Sequence of chain 1.A:
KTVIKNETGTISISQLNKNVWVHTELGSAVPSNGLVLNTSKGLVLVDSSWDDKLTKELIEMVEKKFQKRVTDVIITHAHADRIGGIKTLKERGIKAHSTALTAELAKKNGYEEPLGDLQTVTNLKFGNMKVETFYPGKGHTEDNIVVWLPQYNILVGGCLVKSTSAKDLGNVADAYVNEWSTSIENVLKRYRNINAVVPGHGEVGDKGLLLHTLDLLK

Binding-site contacts:
Ligand atom C8 contacts residue HIS88 of chain 1.A at 3.8 Å.
Ligand atom C contacts residue HIS210 of chain 1.A at 3.6 Å.
Ligand atom O contacts residue LYS171 of chain 1.A at 3.7 Å.
Ligand atom C contacts residue HIS149 of chain 1.A at 3.2 Å.
Ligand atom S contacts residue ASP90 of chain 1.A at 3.0 Å (salt-bridge).
Ligand atom S contacts residue HIS210 of chain 1.A at 3.9 Å.
Ligand atom C1 contacts residue ZN1 of chain 1.C at 3.1 Å.
Ligand atom O1 contacts residue ZN1 of chain 1.B at 2.3 Å.
Ligand atom C7 contacts residue ASN180 of chain 1.A at 4.0 Å.
Ligand atom C contacts residue ZN1 of chain 1.C at 3.9 Å.
Ligand atom C2 contacts residue HIS149 of chain 1.A at 3.7 Å.
Ligand atom C contacts residue ZN1 of chain 1.B at 3.0 Å.
Ligand atom C1 contacts residue HIS149 of chain 1.A at 3.3 Å.
Ligand atom O contacts residue HIS149 of chain 1.A at 3.6 Å.
Ligand atom S1 contacts residue HIS88 of chain 1.A at 3.8 Å.
Ligand atom C8 contacts residue ASN180 of chain 1.A at 3.2 Å.
Ligand atom S contacts residue HIS149 of chain 1.A at 3.6 Å.
Ligand atom C8 contacts residue ASP183 of chain 1.A at 3.9 Å.
Ligand atom C6 contacts residue HIS88 of chain 1.A at 3.5 Å.
Ligand atom C9 contacts residue ASN180 of chain 1.A at 3.4 Å.
Ligand atom C1 contacts residue ZN1 of chain 1.B at 3.1 Å.
Ligand atom O1 contacts residue HIS210 of chain 1.A at 3.0 Å (h-bond).
Ligand atom S contacts residue HIS88 of chain 1.A at 3.6 Å (h-bond).
Ligand atom C2 contacts residue ZN1 of chain 1.C at 3.7 Å.
Ligand atom O1 contacts residue ZN1 of chain 1.C at 3.9 Å.
Ligand atom C10 contacts residue HIS88 of chain 1.A at 3.4 Å.
Ligand atom S contacts residue ZN1 of chain 1.B at 2.3 Å.
Ligand atom O1 contacts residue CYS168 of chain 1.A at 3.2 Å.
Ligand atom C9 contacts residue HIS88 of chain 1.A at 3.4 Å.
Ligand atom C7 contacts residue HIS88 of chain 1.A at 3.7 Å.
Ligand atom C5 contacts residue HIS88 of chain 1.A at 3.6 Å.
Ligand atom C7 contacts residue ASP183 of chain 1.A at 3.3 Å.
Ligand atom C3 contacts residue HIS88 of chain 1.A at 3.6 Å.
Ligand atom S contacts residue ZN1 of chain 1.C at 2.3 Å.
Ligand atom O1 contacts residue HIS149 of chain 1.A at 3.4 Å.
Ligand atom C2 contacts residue HIS88 of chain 1.A at 4.0 Å.
Ligand atom C4 contacts residue HIS88 of chain 1.A at 3.8 Å.
Ligand atom C6 contacts residue ASP183 of chain 1.A at 3.8 Å.
Ligand atom S contacts residue HIS86 of chain 1.A at 3.8 Å.
Ligand atom C3 contacts residue ZN1 of chain 1.C at 4.0 Å.

A small-molecule ligand and the protein it binds are described below.
Small molecule (SMILES): O=C(O)/C(S)=C/c1csc2ccccc12